Sequence of chain 1.A:
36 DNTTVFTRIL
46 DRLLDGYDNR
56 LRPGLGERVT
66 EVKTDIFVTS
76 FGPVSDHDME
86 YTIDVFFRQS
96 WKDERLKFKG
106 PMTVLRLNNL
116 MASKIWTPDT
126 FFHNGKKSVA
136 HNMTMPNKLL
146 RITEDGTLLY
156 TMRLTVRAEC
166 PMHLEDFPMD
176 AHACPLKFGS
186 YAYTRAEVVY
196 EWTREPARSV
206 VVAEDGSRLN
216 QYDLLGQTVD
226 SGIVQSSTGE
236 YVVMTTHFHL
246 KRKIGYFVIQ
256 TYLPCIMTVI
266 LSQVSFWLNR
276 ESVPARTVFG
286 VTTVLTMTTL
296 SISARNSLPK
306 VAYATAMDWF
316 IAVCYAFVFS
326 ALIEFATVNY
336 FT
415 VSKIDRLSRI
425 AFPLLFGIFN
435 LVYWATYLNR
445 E

Binding-site contacts:
Ligand atom O3 contacts residue GLY142 of chain 1.D at 2.8 Å (h-bond).
Ligand atom C3 contacts residue GLY142 of chain 1.D at 3.8 Å.
Ligand atom C5 contacts residue ASN137 of chain 1.A at 3.7 Å.
Ligand atom C8 contacts residue LYS136 of chain 1.E at 4.1 Å.
Ligand atom O3 contacts residue LYS143 of chain 1.D at 3.9 Å.
Ligand atom O2 contacts residue TRP161 of chain 1.D at 2.9 Å (h-bond).
Ligand atom C6 contacts residue TRP161 of chain 1.D at 3.9 Å (hydrophobic).
Ligand atom O6 contacts residue TRP161 of chain 1.D at 4.0 Å.
Ligand atom O6 contacts residue ARG167 of chain 1.D at 3.2 Å (salt-bridge).
Ligand atom O4 contacts residue ALA157 of chain 1.D at 3.1 Å (h-bond).
Ligand atom C2 contacts residue ASN139 of chain 1.D at 3.9 Å.
Ligand atom O6 contacts residue NAG1 of chain 1.M at 3.7 Å.
Ligand atom C7 contacts residue ASN137 of chain 1.A at 3.4 Å.
Ligand atom C4 contacts residue SER138 of chain 1.D at 3.7 Å.
Ligand atom O3 contacts residue SER138 of chain 1.D at 4.0 Å.
Ligand atom C1 contacts residue TRP161 of chain 1.D at 3.7 Å (hydrophobic).
Ligand atom O4 contacts residue ASP158 of chain 1.D at 4.0 Å.
Ligand atom C8 contacts residue ASN137 of chain 1.A at 4.0 Å.
Ligand atom C6 contacts residue PRO165 of chain 1.D at 4.0 Å (hydrophobic).
Ligand atom C4 contacts residue GLY142 of chain 1.D at 3.9 Å.
Ligand atom C4 contacts residue ASN137 of chain 1.A at 4.2 Å.
Ligand atom C2 contacts residue ASN137 of chain 1.A at 2.4 Å.
Ligand atom C2 contacts residue TRP161 of chain 1.D at 3.2 Å (hydrophobic).
Ligand atom O3 contacts residue ASN139 of chain 1.D at 2.8 Å (h-bond).
Ligand atom O3 contacts residue VAL141 of chain 1.D at 4.0 Å.
Ligand atom C1 contacts residue ASN137 of chain 1.A at 1.4 Å.
Ligand atom O4 contacts residue GLY142 of chain 1.D at 3.1 Å (h-bond).
Ligand atom C3 contacts residue ASN137 of chain 1.A at 3.8 Å.
Ligand atom O4 contacts residue SER138 of chain 1.D at 3.9 Å.
Ligand atom N2 contacts residue ASN137 of chain 1.A at 2.9 Å (h-bond).
Ligand atom O5 contacts residue ASN137 of chain 1.A at 2.4 Å (h-bond).
Ligand atom C3 contacts residue ASN139 of chain 1.D at 3.9 Å.
Ligand atom O3 contacts residue LYS136 of chain 1.E at 3.9 Å.
Ligand atom O4 contacts residue TRP161 of chain 1.D at 3.6 Å.
Ligand atom C8 contacts residue THR139 of chain 1.A at 3.2 Å.
Ligand atom O2 contacts residue SER138 of chain 1.D at 4.0 Å.
Ligand atom O7 contacts residue ASN137 of chain 1.A at 3.6 Å.
Ligand atom C6 contacts residue TRP161 of chain 1.D at 3.8 Å (hydrophobic).
Ligand atom O4 contacts residue VAL141 of chain 1.D at 3.7 Å.
Ligand atom O2 contacts residue ASN139 of chain 1.D at 3.1 Å (h-bond).

Sequence of chain 1.E:
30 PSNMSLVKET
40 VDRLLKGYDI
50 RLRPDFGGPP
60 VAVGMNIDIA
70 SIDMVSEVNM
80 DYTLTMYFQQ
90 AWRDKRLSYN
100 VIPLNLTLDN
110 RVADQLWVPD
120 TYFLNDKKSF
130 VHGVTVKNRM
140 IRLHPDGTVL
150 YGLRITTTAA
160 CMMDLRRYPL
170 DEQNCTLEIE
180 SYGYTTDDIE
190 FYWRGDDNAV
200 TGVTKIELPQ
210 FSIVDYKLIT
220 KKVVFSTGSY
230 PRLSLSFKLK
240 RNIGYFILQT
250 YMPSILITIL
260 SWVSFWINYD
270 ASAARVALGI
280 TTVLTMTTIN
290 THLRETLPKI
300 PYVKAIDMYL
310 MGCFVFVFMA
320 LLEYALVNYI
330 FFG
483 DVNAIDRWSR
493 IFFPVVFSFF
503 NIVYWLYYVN

Sequence of chain 1.D:
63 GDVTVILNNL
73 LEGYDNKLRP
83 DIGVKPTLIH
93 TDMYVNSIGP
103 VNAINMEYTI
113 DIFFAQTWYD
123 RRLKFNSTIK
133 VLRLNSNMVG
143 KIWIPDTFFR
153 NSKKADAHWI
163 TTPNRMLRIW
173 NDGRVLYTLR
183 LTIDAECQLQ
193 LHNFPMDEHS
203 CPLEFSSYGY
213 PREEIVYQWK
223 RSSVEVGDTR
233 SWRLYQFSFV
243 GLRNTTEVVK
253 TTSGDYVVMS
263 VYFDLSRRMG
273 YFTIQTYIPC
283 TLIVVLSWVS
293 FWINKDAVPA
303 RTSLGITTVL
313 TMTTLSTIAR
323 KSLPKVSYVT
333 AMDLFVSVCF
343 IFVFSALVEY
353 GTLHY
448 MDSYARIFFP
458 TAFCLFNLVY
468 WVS

The small molecule below binds the protein below.
Small molecule (SMILES): CC(=O)N[C@H]1[C@H](O[C@H]2[C@H](O)[C@@H](NC(C)=O)CO[C@@H]2CO)O[C@H](CO)[C@@H](O[C@@H]2O[C@H](CO[C@H]3O[C@H](CO)[C@@H](O)[C@H](O[C@H]4O[C@H](CO)[C@@H](O)[C@H](O)[C@@H]4O)[C@@H]3O)[C@@H](O)[C@H](O[C@H]3O[C@H](CO)[C@@H](O)[C@H](O)[C@@H]3O[C@H]3O[C@H](CO)[C@@H](O)[C@H](O)[C@@H]3O)[C@@H]2O)[C@@H]1O